Sequence of chain 1.A:
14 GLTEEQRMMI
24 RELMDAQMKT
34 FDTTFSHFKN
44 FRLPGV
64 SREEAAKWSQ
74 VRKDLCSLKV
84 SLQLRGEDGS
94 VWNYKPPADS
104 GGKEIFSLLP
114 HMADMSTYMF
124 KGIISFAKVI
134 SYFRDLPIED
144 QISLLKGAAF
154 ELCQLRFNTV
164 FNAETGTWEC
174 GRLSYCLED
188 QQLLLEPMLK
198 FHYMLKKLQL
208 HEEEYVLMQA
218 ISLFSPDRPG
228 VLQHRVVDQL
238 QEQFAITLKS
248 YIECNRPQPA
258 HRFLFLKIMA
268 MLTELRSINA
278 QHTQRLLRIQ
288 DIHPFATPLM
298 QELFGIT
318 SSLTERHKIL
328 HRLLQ

This small molecule binds to this protein.
Small molecule (SMILES): CC(=O)O[C@H]1CC(=O)OC(C)(C)[C@@H]2CC(=O)[C@]3(C)[C@H](CC[C@@]4(C)[C@H](c5ccoc5)OC(=O)[C@H]5O[C@]543)[C@@]12C

Binding-site contacts:
Ligand atom C7 contacts residue MET115 of chain 1.A at 3.9 Å (hydrophobic).
Ligand atom C28 contacts residue LEU81 of chain 1.A at 3.6 Å (hydrophobic).
Ligand atom C26 contacts residue LEU81 of chain 1.A at 3.5 Å (hydrophobic).
Ligand atom C21 contacts residue TRP171 of chain 1.A at 3.5 Å (hydrophobic).
Ligand atom C25 contacts residue LEU81 of chain 1.A at 3.8 Å (hydrophobic).
Ligand atom C10 contacts residue GLN157 of chain 1.A at 3.6 Å.
Ligand atom O9 contacts residue LEU81 of chain 1.A at 2.8 Å (h-bond).
Ligand atom O8 contacts residue VAL83 of chain 1.A at 3.2 Å.
Ligand atom C27 contacts residue ILE286 of chain 1.A at 3.8 Å (hydrophobic).
Ligand atom O7 contacts residue LEU81 of chain 1.A at 3.4 Å.
Ligand atom C15 contacts residue LEU81 of chain 1.A at 3.6 Å (hydrophobic).
Ligand atom O8 contacts residue TRP171 of chain 1.A at 3.0 Å.
Ligand atom O8 contacts residue LEU180 of chain 1.A at 3.9 Å.
Ligand atom C23 contacts residue VAL83 of chain 1.A at 3.7 Å (hydrophobic).
Ligand atom O9 contacts residue LYS82 of chain 1.A at 3.5 Å (salt-bridge).
Ligand atom O6 contacts residue PHE153 of chain 1.A at 3.7 Å.
Ligand atom C13 contacts residue PHE160 of chain 1.A at 3.5 Å (hydrophobic).
Ligand atom C18 contacts residue MET115 of chain 1.A at 3.6 Å (hydrophobic).
Ligand atom C16 contacts residue SER119 of chain 1.A at 3.3 Å.
Ligand atom C13 contacts residue GLN157 of chain 1.A at 3.7 Å.
Ligand atom C22 contacts residue GLN157 of chain 1.A at 3.3 Å.
Ligand atom C1 contacts residue SER119 of chain 1.A at 3.6 Å.
Ligand atom O5 contacts residue LEU81 of chain 1.A at 3.9 Å.
Ligand atom C5 contacts residue SER119 of chain 1.A at 2.8 Å.
Ligand atom O3 contacts residue GLN157 of chain 1.A at 2.8 Å (h-bond).
Ligand atom O4 contacts residue TRP171 of chain 1.A at 3.4 Å.
Ligand atom C25 contacts residue LEU112 of chain 1.A at 3.4 Å (hydrophobic).
Ligand atom O1 contacts residue SER119 of chain 1.A at 2.3 Å (h-bond).
Ligand atom O7 contacts residue LEU112 of chain 1.A at 3.4 Å.
Ligand atom C28 contacts residue SER80 of chain 1.A at 3.5 Å.
Ligand atom C23 contacts residue TRP171 of chain 1.A at 3.4 Å (hydrophobic).
Ligand atom C12 contacts residue SER119 of chain 1.A at 3.7 Å.
Ligand atom O3 contacts residue PHE153 of chain 1.A at 3.5 Å.
Ligand atom C8 contacts residue MET115 of chain 1.A at 3.4 Å (hydrophobic).
Ligand atom C27 contacts residue LEU81 of chain 1.A at 3.5 Å (hydrophobic).
Ligand atom O7 contacts residue ILE286 of chain 1.A at 3.6 Å.
Ligand atom O1 contacts residue MET115 of chain 1.A at 3.5 Å (h-bond).
Ligand atom C22 contacts residue HIS199 of chain 1.A at 3.7 Å.
Ligand atom C20 contacts residue VAL83 of chain 1.A at 3.5 Å (hydrophobic).
Ligand atom O6 contacts residue SER119 of chain 1.A at 3.6 Å.